This small molecule binds to this protein.
Small molecule (SMILES): CC(=O)N[C@@H]1[C@@H](O)[C@H](O)[C@@H](CO)O[C@H]1O

Sequence of chain 1.B:
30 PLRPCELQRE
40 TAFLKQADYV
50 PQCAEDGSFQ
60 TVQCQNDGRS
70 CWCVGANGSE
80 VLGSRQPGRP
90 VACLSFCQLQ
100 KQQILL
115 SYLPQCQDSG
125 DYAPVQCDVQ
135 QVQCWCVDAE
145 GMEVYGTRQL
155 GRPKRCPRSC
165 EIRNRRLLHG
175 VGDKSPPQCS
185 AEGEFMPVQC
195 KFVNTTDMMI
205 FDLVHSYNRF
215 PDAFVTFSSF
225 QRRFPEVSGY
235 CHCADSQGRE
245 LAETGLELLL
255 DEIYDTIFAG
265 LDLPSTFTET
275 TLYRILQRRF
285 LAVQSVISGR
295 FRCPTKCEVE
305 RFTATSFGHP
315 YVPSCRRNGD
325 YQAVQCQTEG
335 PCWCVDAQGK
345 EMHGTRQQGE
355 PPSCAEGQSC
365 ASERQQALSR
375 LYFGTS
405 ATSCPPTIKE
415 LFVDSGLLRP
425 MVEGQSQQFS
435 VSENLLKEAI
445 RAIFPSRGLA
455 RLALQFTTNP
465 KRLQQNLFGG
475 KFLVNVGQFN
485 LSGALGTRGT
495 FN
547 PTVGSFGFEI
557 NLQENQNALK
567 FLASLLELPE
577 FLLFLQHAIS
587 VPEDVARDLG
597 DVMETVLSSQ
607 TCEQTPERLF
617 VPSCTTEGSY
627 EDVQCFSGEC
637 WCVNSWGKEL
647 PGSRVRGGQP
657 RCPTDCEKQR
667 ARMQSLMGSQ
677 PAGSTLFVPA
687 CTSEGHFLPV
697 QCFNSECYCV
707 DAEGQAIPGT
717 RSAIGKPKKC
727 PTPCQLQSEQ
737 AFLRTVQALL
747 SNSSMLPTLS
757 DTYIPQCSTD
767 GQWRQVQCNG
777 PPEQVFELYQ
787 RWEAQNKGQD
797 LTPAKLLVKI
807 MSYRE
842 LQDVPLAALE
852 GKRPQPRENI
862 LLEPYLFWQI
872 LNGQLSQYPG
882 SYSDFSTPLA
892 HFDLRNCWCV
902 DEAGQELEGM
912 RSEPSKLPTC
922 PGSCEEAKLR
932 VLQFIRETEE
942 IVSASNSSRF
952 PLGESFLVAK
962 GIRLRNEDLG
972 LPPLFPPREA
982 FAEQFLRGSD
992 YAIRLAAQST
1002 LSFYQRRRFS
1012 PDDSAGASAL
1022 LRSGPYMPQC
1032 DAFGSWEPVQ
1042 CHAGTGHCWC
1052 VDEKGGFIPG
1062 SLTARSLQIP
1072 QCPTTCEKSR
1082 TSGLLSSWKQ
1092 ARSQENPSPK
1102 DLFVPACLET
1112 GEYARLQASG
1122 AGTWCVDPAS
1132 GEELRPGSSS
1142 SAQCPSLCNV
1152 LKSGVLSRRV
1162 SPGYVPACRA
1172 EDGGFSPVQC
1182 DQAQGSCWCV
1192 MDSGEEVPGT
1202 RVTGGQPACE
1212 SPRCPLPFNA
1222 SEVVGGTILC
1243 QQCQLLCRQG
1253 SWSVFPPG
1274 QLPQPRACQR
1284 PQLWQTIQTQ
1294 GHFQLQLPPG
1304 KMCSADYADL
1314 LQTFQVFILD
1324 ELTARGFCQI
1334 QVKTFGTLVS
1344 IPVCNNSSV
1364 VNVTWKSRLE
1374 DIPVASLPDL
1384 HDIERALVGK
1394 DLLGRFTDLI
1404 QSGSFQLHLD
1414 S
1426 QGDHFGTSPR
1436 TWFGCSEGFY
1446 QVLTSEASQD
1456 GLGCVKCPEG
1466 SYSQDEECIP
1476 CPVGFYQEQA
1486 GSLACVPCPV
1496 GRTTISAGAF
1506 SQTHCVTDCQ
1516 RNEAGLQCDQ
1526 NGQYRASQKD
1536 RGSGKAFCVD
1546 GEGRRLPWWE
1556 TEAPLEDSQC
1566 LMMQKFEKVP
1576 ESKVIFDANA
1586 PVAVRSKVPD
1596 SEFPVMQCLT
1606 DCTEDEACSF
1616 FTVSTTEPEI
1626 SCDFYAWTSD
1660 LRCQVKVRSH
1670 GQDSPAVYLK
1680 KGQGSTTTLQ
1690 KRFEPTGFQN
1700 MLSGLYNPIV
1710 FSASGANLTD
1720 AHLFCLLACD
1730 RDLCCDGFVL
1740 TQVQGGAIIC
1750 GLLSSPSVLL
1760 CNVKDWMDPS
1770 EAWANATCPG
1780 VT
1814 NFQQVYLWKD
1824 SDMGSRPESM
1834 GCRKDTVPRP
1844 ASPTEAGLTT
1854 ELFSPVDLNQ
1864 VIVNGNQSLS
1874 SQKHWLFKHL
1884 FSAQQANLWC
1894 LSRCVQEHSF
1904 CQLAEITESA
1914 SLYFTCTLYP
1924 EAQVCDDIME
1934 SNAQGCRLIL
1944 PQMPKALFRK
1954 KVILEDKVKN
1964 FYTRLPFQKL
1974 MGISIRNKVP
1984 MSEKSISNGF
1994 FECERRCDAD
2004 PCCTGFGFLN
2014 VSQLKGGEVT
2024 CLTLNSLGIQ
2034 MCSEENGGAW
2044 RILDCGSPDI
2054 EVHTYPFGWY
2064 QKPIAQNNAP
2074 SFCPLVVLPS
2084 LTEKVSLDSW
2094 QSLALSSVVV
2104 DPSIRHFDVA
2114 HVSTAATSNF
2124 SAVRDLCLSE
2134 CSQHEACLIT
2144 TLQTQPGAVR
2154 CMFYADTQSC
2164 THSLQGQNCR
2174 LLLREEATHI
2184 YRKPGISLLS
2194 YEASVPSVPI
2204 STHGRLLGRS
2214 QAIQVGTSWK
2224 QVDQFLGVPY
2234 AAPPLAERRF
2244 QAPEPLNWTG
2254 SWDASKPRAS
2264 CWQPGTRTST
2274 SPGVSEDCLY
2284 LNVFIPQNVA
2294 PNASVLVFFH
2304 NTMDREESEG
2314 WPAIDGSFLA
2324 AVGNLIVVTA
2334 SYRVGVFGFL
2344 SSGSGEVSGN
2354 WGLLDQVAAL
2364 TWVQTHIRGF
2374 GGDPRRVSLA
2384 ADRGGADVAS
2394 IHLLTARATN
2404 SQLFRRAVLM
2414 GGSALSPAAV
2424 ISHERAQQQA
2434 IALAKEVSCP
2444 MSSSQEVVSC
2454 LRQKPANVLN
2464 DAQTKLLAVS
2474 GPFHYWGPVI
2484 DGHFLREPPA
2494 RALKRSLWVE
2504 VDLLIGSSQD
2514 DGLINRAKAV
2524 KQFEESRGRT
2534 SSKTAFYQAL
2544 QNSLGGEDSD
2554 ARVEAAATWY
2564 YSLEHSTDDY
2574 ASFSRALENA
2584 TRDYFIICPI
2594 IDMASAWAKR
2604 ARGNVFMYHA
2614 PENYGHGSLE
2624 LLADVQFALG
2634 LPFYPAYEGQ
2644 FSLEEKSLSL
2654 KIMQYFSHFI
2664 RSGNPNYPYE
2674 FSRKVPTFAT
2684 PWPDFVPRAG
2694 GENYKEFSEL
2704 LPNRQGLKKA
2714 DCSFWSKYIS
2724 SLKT

Binding-site contacts:
Ligand atom O7 contacts residue ASN1220 of chain 1.B at 3.6 Å.
Ligand atom C1 contacts residue ASN1220 of chain 1.B at 1.4 Å.
Ligand atom C4 contacts residue ASN1220 of chain 1.B at 4.2 Å.
Ligand atom O5 contacts residue ASN1220 of chain 1.B at 2.4 Å (h-bond).
Ligand atom C5 contacts residue ASN1220 of chain 1.B at 3.7 Å.
Ligand atom C7 contacts residue ASN1220 of chain 1.B at 3.5 Å.
Ligand atom C2 contacts residue ASN1220 of chain 1.B at 2.5 Å.
Ligand atom N2 contacts residue ASN1220 of chain 1.B at 3.0 Å (h-bond).
Ligand atom C3 contacts residue ASN1220 of chain 1.B at 3.8 Å.